Binding-site contacts:
Ligand atom O4 contacts residue HIS218 of chain 1.A at 3.2 Å (h-bond).
Ligand atom N3 contacts residue GLU221 of chain 1.A at 2.7 Å (salt-bridge).
Ligand atom N1 contacts residue TRP323 of chain 1.A at 3.7 Å.
Ligand atom C2 contacts residue HIS218 of chain 1.A at 3.5 Å.
Ligand atom C2 contacts residue GLN160 of chain 1.A at 3.7 Å.
Ligand atom O4 contacts residue HIS65 of chain 1.A at 3.7 Å.
Ligand atom O4 contacts residue HIS67 of chain 1.A at 3.4 Å (h-bond).
Ligand atom C2 contacts residue LEU85 of chain 1.A at 3.6 Å (hydrophobic).
Ligand atom C5 contacts residue HIS67 of chain 1.A at 3.5 Å.
Ligand atom C6 contacts residue TRP323 of chain 1.A at 3.3 Å (hydrophobic).
Ligand atom O4 contacts residue GLU221 of chain 1.A at 3.8 Å.
Ligand atom O4 contacts residue HIS250 of chain 1.A at 2.9 Å (h-bond).
Ligand atom N3 contacts residue HIS218 of chain 1.A at 3.4 Å.
Ligand atom F5 contacts residue TRP323 of chain 1.A at 3.5 Å.
Ligand atom C4 contacts residue FE1 of chain 1.B at 3.2 Å.
Ligand atom N3 contacts residue LEU85 of chain 1.A at 3.4 Å.
Ligand atom C6 contacts residue HIS67 of chain 1.A at 3.4 Å.
Ligand atom O4 contacts residue FE1 of chain 1.B at 2.0 Å.
Ligand atom O2 contacts residue ILE187 of chain 1.A at 3.7 Å.
Ligand atom O4 contacts residue ASP317 of chain 1.A at 2.8 Å (salt-bridge).
Ligand atom O2 contacts residue PHE158 of chain 1.A at 3.5 Å.
Ligand atom F5 contacts residue HIS67 of chain 1.A at 3.6 Å.
Ligand atom C2 contacts residue GLU221 of chain 1.A at 3.7 Å.
Ligand atom C5 contacts residue ASP317 of chain 1.A at 3.7 Å.
Ligand atom O2 contacts residue GLN160 of chain 1.A at 3.1 Å (h-bond).
Ligand atom N1 contacts residue HIS67 of chain 1.A at 3.8 Å.
Ligand atom N1 contacts residue GLN160 of chain 1.A at 2.9 Å (h-bond).
Ligand atom C5 contacts residue TRP323 of chain 1.A at 3.6 Å (hydrophobic).
Ligand atom C6 contacts residue FE1 of chain 1.B at 3.9 Å.
Ligand atom N3 contacts residue FE1 of chain 1.B at 3.7 Å.
Ligand atom C4 contacts residue ASP317 of chain 1.A at 3.5 Å.
Ligand atom O2 contacts residue LEU85 of chain 1.A at 3.6 Å.
Ligand atom C4 contacts residue GLU221 of chain 1.A at 3.5 Å.
Ligand atom C4 contacts residue HIS250 of chain 1.A at 3.8 Å.
Ligand atom O2 contacts residue HIS218 of chain 1.A at 3.5 Å.
Ligand atom C5 contacts residue FE1 of chain 1.B at 3.4 Å.
Ligand atom F5 contacts residue FE1 of chain 1.B at 3.8 Å.
Ligand atom F5 contacts residue ASP317 of chain 1.A at 3.2 Å.
Ligand atom O2 contacts residue GLU221 of chain 1.A at 3.7 Å.
Ligand atom N1 contacts residue PHE158 of chain 1.A at 3.9 Å.

Sequence of chain 1.A:
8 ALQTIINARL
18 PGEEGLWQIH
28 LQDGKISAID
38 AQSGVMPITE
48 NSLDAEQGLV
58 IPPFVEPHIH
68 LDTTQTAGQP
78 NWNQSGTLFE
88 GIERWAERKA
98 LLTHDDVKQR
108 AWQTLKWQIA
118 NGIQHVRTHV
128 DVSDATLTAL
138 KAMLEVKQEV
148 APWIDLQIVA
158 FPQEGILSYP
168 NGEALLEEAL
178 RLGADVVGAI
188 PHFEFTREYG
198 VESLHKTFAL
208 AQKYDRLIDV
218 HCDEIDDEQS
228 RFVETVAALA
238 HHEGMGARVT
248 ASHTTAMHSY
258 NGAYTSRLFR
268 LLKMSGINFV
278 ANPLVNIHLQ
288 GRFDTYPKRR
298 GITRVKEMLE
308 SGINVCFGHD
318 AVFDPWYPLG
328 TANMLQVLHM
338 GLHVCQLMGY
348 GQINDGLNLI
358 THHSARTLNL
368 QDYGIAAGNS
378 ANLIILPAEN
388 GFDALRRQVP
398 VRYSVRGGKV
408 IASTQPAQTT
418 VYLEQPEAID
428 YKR

This protein binds this small molecule.
Small molecule (SMILES): O=C1NC=C(F)[C@H](O)N1